Binding-site contacts:
Ligand atom CAA contacts residue ASP190 of chain 1.A at 3.6 Å.
Ligand atom CAK contacts residue PHE125 of chain 1.A at 4.4 Å (hydrophobic).
Ligand atom OAC contacts residue PHE125 of chain 1.A at 3.8 Å.
Ligand atom CAG contacts residue PRO191 of chain 1.A at 3.8 Å (hydrophobic).
Ligand atom CAG contacts residue PHE92 of chain 1.A at 4.0 Å (hydrophobic).
Ligand atom CAJ contacts residue ALA396 of chain 1.A at 3.8 Å (hydrophobic).
Ligand atom OAI contacts residue GLU397 of chain 1.A at 4.2 Å.
Ligand atom OAH contacts residue ILE91 of chain 1.A at 3.4 Å.
Ligand atom OAB contacts residue THR150 of chain 1.A at 4.1 Å.
Ligand atom CAF contacts residue ALA396 of chain 1.A at 4.0 Å (hydrophobic).
Ligand atom CAA contacts residue ILE91 of chain 1.A at 3.6 Å (hydrophobic).
Ligand atom CAD contacts residue VAL189 of chain 1.A at 4.0 Å (hydrophobic).
Ligand atom CAE contacts residue ALA396 of chain 1.A at 4.4 Å (hydrophobic).
Ligand atom OAB contacts residue ILE124 of chain 1.A at 4.2 Å.
Ligand atom OAH contacts residue PHE92 of chain 1.A at 4.0 Å.
Ligand atom CAM contacts residue ALA396 of chain 1.A at 4.2 Å (hydrophobic).
Ligand atom OAB contacts residue THR146 of chain 1.A at 3.5 Å.
Ligand atom CAE contacts residue TYR203 of chain 1.A at 4.2 Å (hydrophobic).
Ligand atom CAA contacts residue ALA396 of chain 1.A at 3.7 Å (hydrophobic).
Ligand atom CAL contacts residue ILE124 of chain 1.A at 4.2 Å (hydrophobic).
Ligand atom CAD contacts residue GLU397 of chain 1.A at 4.0 Å.
Ligand atom CAD contacts residue TYR203 of chain 1.A at 4.0 Å (hydrophobic).
Ligand atom CAN contacts residue ALA396 of chain 1.A at 4.2 Å (hydrophobic).
Ligand atom CAK contacts residue PHE92 of chain 1.A at 4.1 Å (hydrophobic).
Ligand atom OAB contacts residue GLU397 of chain 1.A at 4.1 Å.
Ligand atom OAH contacts residue ALA396 of chain 1.A at 4.4 Å.
Ligand atom CAN contacts residue GLU397 of chain 1.A at 4.5 Å.
Ligand atom CAE contacts residue GLU397 of chain 1.A at 4.5 Å.
Ligand atom CAM contacts residue PHE92 of chain 1.A at 4.4 Å (hydrophobic).
Ligand atom CAF contacts residue PHE125 of chain 1.A at 3.8 Å (hydrophobic).
Ligand atom CAK contacts residue ALA396 of chain 1.A at 3.8 Å (hydrophobic).
Ligand atom CAM contacts residue PRO191 of chain 1.A at 4.3 Å (hydrophobic).
Ligand atom CAJ contacts residue PHE125 of chain 1.A at 3.8 Å (hydrophobic).
Ligand atom CAE contacts residue VAL189 of chain 1.A at 3.9 Å (hydrophobic).
Ligand atom CAL contacts residue GLU397 of chain 1.A at 3.9 Å.
Ligand atom CAG contacts residue ALA396 of chain 1.A at 3.8 Å (hydrophobic).
Ligand atom CAE contacts residue PRO191 of chain 1.A at 3.9 Å (hydrophobic).
Ligand atom OAI contacts residue ILE124 of chain 1.A at 4.1 Å.
Ligand atom OAC contacts residue ALA396 of chain 1.A at 4.4 Å.
Ligand atom OAB contacts residue HIS144 of chain 1.A at 3.8 Å.

A small-molecule ligand and the protein it binds are described below.
Small molecule (SMILES): COc1cc2ccc(=O)oc2cc1O

Sequence of chain 1.A:
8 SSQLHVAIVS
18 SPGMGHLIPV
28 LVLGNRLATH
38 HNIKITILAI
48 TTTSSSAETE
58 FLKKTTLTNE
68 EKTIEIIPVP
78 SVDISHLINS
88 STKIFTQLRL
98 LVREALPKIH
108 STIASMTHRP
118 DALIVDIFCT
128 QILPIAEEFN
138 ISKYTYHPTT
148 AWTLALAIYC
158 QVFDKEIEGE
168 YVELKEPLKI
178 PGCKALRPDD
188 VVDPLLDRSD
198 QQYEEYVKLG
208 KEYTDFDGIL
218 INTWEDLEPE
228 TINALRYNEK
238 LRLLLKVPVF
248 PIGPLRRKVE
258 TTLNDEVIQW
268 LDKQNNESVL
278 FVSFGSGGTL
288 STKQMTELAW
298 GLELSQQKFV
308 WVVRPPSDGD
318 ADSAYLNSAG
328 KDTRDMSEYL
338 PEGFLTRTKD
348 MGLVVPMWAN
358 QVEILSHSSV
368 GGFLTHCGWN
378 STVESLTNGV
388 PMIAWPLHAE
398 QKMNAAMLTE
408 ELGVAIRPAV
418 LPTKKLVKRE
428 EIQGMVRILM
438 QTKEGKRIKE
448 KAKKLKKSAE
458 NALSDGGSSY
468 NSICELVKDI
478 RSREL